The small molecule below binds the protein below.
Small molecule (SMILES): C[C@]12CC[C@H]3[C@@H](CC=C4C[C@@H](O)CC[C@@]43C)[C@@H]1CC[C@@H]2O

Binding-site contacts:
Ligand atom C17 contacts residue VAL225 of chain 2.A at 4.0 Å (hydrophobic).
Ligand atom C19 contacts residue TYR218 of chain 2.A at 3.6 Å (hydrophobic).
Ligand atom C7 contacts residue VAL143 of chain 2.A at 4.2 Å (hydrophobic).
Ligand atom C5 contacts residue LEU149 of chain 2.A at 4.1 Å (hydrophobic).
Ligand atom C17 contacts residue GLU282 of chain 2.A at 4.2 Å.
Ligand atom C16 contacts residue GLU282 of chain 2.A at 3.9 Å.
Ligand atom C17 contacts residue MET279 of chain 2.A at 3.8 Å (hydrophobic).
Ligand atom C7 contacts residue PRO187 of chain 2.A at 4.1 Å (hydrophobic).
Ligand atom C6 contacts residue LEU149 of chain 2.A at 4.2 Å (hydrophobic).
Ligand atom O17 contacts residue VAL283 of chain 2.A at 3.1 Å.
Ligand atom C11 contacts residue SER222 of chain 2.A at 3.3 Å.
Ligand atom C17 contacts residue HIS221 of chain 2.A at 3.7 Å.
Ligand atom C15 contacts residue MET279 of chain 2.A at 4.1 Å (hydrophobic).
Ligand atom C12 contacts residue SER222 of chain 2.A at 3.1 Å.
Ligand atom C4 contacts residue SER142 of chain 2.A at 4.3 Å.
Ligand atom C15 contacts residue LEU149 of chain 2.A at 4.3 Å (hydrophobic).
Ligand atom C14 contacts residue VAL225 of chain 2.A at 4.3 Å (hydrophobic).
Ligand atom C3 contacts residue PRO187 of chain 2.A at 4.2 Å (hydrophobic).
Ligand atom C18 contacts residue LEU149 of chain 2.A at 3.9 Å (hydrophobic).
Ligand atom C14 contacts residue PHE259 of chain 2.A at 4.2 Å (hydrophobic).
Ligand atom C6 contacts residue PRO187 of chain 2.A at 4.0 Å (hydrophobic).
Ligand atom C18 contacts residue MET279 of chain 2.A at 3.0 Å (hydrophobic).
Ligand atom C7 contacts residue PHE259 of chain 2.A at 3.8 Å (hydrophobic).
Ligand atom O17 contacts residue MET279 of chain 2.A at 3.3 Å.
Ligand atom C18 contacts residue TYR218 of chain 2.A at 4.0 Å (hydrophobic).
Ligand atom C15 contacts residue PHE259 of chain 2.A at 3.4 Å (hydrophobic).
Ligand atom C16 contacts residue MET279 of chain 2.A at 3.7 Å (hydrophobic).
Ligand atom O17 contacts residue HIS221 of chain 2.A at 2.9 Å.
Ligand atom C1 contacts residue PRO187 of chain 2.A at 4.2 Å (hydrophobic).
Ligand atom O3 contacts residue TYR155 of chain 2.A at 3.8 Å.
Ligand atom O17 contacts residue GLU282 of chain 2.A at 3.5 Å.
Ligand atom C19 contacts residue LEU149 of chain 2.A at 3.9 Å (hydrophobic).
Ligand atom C13 contacts residue MET279 of chain 2.A at 4.0 Å (hydrophobic).
Ligand atom C19 contacts residue ASN152 of chain 2.A at 4.0 Å.
Ligand atom C11 contacts residue TYR218 of chain 2.A at 3.4 Å (hydrophobic).
Ligand atom C6 contacts residue VAL143 of chain 2.A at 4.2 Å (hydrophobic).
Ligand atom C18 contacts residue VAL283 of chain 2.A at 4.3 Å (hydrophobic).
Ligand atom C8 contacts residue LEU149 of chain 2.A at 4.1 Å (hydrophobic).
Ligand atom C12 contacts residue TYR218 of chain 2.A at 4.2 Å (hydrophobic).
Ligand atom C16 contacts residue PHE259 of chain 2.A at 4.0 Å (hydrophobic).

Sequence of chain 2.A:
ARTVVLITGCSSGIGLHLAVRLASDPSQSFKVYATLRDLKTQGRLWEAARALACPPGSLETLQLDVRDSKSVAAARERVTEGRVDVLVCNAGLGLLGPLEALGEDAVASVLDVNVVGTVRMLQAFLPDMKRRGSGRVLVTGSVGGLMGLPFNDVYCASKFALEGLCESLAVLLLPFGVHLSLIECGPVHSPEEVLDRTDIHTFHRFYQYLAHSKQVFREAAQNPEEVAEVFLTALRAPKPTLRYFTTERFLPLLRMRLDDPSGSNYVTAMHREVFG